Binding-site contacts:
Ligand atom C3 contacts residue ASN666 of chain 8.B at 3.8 Å.
Ligand atom C2 contacts residue ASN666 of chain 8.B at 2.5 Å.
Ligand atom O5 contacts residue THR663 of chain 8.B at 4.4 Å.
Ligand atom C5 contacts residue THR663 of chain 8.B at 4.1 Å.
Ligand atom O7 contacts residue ASN666 of chain 8.B at 3.2 Å (h-bond).
Ligand atom N2 contacts residue ASN666 of chain 8.B at 2.9 Å (h-bond).
Ligand atom C8 contacts residue PRO691 of chain 8.B at 4.4 Å (hydrophobic).
Ligand atom C7 contacts residue ASN666 of chain 8.B at 3.3 Å.
Ligand atom C1 contacts residue ASN666 of chain 8.B at 1.4 Å.
Ligand atom C4 contacts residue ASN666 of chain 8.B at 4.2 Å.
Ligand atom C6 contacts residue THR663 of chain 8.B at 3.9 Å.
Ligand atom C8 contacts residue LEU693 of chain 8.B at 4.3 Å (hydrophobic).
Ligand atom C8 contacts residue ASN666 of chain 8.B at 4.1 Å.
Ligand atom O5 contacts residue ASN666 of chain 8.B at 2.4 Å (h-bond).
Ligand atom C5 contacts residue ASN666 of chain 8.B at 3.7 Å.

Sequence of chain 8.B:
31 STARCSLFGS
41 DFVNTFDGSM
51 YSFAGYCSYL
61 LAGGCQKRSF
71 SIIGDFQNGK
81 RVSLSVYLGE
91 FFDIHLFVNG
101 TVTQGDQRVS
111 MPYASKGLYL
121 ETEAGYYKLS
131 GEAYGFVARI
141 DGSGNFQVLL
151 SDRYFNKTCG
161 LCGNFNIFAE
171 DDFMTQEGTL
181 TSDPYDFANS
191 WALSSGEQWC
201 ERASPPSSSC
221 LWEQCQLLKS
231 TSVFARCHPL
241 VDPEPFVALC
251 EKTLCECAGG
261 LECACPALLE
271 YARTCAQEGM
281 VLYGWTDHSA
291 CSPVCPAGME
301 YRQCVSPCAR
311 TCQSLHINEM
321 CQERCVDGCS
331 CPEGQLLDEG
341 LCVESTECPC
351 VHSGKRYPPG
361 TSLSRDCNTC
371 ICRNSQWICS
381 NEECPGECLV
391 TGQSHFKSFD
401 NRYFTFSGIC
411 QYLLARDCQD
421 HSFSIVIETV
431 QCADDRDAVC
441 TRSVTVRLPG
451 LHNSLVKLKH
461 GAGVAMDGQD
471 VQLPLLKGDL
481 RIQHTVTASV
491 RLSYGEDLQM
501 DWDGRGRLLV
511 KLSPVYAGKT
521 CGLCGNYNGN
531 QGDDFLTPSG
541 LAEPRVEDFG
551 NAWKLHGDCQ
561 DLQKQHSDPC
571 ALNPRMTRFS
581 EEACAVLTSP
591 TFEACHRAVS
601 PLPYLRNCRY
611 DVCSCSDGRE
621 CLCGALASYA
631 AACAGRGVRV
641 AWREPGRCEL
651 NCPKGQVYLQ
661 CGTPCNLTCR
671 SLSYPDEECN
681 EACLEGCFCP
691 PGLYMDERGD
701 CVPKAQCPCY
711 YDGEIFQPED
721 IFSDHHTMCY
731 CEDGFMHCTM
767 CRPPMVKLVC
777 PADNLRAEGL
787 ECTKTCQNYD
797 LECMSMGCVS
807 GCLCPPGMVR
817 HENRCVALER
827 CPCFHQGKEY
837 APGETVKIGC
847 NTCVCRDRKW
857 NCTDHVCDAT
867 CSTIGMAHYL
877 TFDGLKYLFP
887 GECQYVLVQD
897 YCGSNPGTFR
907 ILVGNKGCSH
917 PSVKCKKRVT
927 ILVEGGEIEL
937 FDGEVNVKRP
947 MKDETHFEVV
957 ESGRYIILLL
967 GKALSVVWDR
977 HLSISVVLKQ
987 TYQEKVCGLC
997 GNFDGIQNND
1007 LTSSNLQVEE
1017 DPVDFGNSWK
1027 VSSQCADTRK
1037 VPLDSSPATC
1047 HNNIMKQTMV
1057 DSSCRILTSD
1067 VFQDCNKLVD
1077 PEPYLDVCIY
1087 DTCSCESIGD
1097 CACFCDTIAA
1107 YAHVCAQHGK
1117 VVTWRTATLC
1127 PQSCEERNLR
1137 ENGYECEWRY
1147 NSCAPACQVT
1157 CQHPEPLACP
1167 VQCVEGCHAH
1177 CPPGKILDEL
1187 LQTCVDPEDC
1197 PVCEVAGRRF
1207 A

This protein binds this small molecule.
Small molecule (SMILES): CC(=O)N[C@@H]1[C@@H](O)[C@H](O)[C@@H](CO)O[C@H]1O